A small-molecule ligand and the protein it binds are described below.
Small molecule (SMILES): Nc1ncccc1CO

Sequence of chain 1.A:
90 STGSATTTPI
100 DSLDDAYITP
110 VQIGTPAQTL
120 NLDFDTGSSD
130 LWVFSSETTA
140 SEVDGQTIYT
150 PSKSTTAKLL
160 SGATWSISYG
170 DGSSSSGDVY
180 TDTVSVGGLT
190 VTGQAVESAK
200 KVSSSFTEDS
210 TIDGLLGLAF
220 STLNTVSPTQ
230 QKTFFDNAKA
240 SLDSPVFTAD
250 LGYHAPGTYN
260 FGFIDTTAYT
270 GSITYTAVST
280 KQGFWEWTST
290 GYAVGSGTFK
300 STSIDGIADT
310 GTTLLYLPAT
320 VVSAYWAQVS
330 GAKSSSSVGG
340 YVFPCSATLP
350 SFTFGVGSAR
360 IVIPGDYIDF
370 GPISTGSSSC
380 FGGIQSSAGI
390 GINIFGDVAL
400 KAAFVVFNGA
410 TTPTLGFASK

Binding-site contacts:
Ligand atom C contacts residue SER172 of chain 1.A at 3.8 Å.
Ligand atom C5 contacts residue ASP308 of chain 1.A at 3.8 Å.
Ligand atom N1 contacts residue THR311 of chain 1.A at 4.2 Å.
Ligand atom C1 contacts residue ASP170 of chain 1.A at 3.4 Å.
Ligand atom O contacts residue GLY169 of chain 1.A at 4.1 Å.
Ligand atom O contacts residue THR311 of chain 1.A at 4.0 Å.
Ligand atom N1 contacts residue GLY310 of chain 1.A at 3.6 Å.
Ligand atom N contacts residue LEU214 of chain 1.A at 4.1 Å.
Ligand atom C5 contacts residue GLY310 of chain 1.A at 3.7 Å.
Ligand atom N contacts residue GLY310 of chain 1.A at 4.4 Å.
Ligand atom C1 contacts residue SER172 of chain 1.A at 4.4 Å.
Ligand atom C3 contacts residue GLY310 of chain 1.A at 3.7 Å.
Ligand atom C5 contacts residue THR311 of chain 1.A at 3.4 Å.
Ligand atom C1 contacts residue GLY310 of chain 1.A at 4.4 Å.
Ligand atom O contacts residue ASP170 of chain 1.A at 3.5 Å (salt-bridge).
Ligand atom C1 contacts residue TYR168 of chain 1.A at 3.6 Å (hydrophobic).
Ligand atom N contacts residue TYR168 of chain 1.A at 3.5 Å.
Ligand atom N1 contacts residue ASP124 of chain 1.A at 3.1 Å (salt-bridge).
Ligand atom C2 contacts residue GLY310 of chain 1.A at 3.7 Å.
Ligand atom C contacts residue TYR168 of chain 1.A at 3.3 Å (hydrophobic).
Ligand atom C4 contacts residue TYR168 of chain 1.A at 3.0 Å (hydrophobic).
Ligand atom C3 contacts residue ASP308 of chain 1.A at 4.1 Å.
Ligand atom N contacts residue ASP124 of chain 1.A at 3.0 Å (salt-bridge).
Ligand atom C3 contacts residue ASP124 of chain 1.A at 3.8 Å.
Ligand atom C2 contacts residue ASP170 of chain 1.A at 4.5 Å.
Ligand atom C2 contacts residue ASP308 of chain 1.A at 4.5 Å.
Ligand atom C4 contacts residue LEU214 of chain 1.A at 3.6 Å (hydrophobic).
Ligand atom C4 contacts residue ASP124 of chain 1.A at 3.8 Å.
Ligand atom C contacts residue ASP170 of chain 1.A at 3.8 Å.
Ligand atom C2 contacts residue TYR168 of chain 1.A at 4.4 Å (hydrophobic).
Ligand atom N1 contacts residue ASP308 of chain 1.A at 3.0 Å (salt-bridge).
Ligand atom N1 contacts residue GLY126 of chain 1.A at 4.2 Å.
Ligand atom C3 contacts residue TYR168 of chain 1.A at 4.2 Å (hydrophobic).